Binding-site contacts:
Ligand atom C5 contacts residue ASN1098 of chain 1.C at 3.7 Å.
Ligand atom N2 contacts residue THR1100 of chain 1.C at 4.5 Å.
Ligand atom C8 contacts residue ASN1098 of chain 1.C at 3.1 Å.
Ligand atom C1 contacts residue ASN1098 of chain 1.C at 1.4 Å.
Ligand atom O6 contacts residue PHE1103 of chain 1.C at 3.8 Å.
Ligand atom O5 contacts residue HIS1101 of chain 1.C at 4.3 Å.
Ligand atom C2 contacts residue ASN1098 of chain 1.C at 2.5 Å.
Ligand atom C4 contacts residue HIS1101 of chain 1.C at 4.3 Å.
Ligand atom C3 contacts residue HIS1101 of chain 1.C at 4.1 Å.
Ligand atom C1 contacts residue HIS1101 of chain 1.C at 4.1 Å.
Ligand atom C3 contacts residue ASN1098 of chain 1.C at 3.8 Å.
Ligand atom O5 contacts residue ASN1098 of chain 1.C at 2.4 Å (h-bond).
Ligand atom O6 contacts residue HIS1101 of chain 1.C at 3.9 Å.
Ligand atom C1 contacts residue PHE1103 of chain 1.C at 4.4 Å (hydrophobic).
Ligand atom O7 contacts residue ASN1098 of chain 1.C at 3.0 Å (h-bond).
Ligand atom N2 contacts residue ASN1098 of chain 1.C at 2.9 Å (h-bond).
Ligand atom O4 contacts residue HIS1101 of chain 1.C at 3.9 Å.
Ligand atom C5 contacts residue PHE1103 of chain 1.C at 4.2 Å (hydrophobic).
Ligand atom C7 contacts residue ASN1098 of chain 1.C at 3.1 Å.
Ligand atom O5 contacts residue PHE1103 of chain 1.C at 3.8 Å.
Ligand atom C5 contacts residue HIS1101 of chain 1.C at 3.8 Å.
Ligand atom C6 contacts residue PHE1103 of chain 1.C at 3.7 Å (hydrophobic).
Ligand atom C4 contacts residue ASN1098 of chain 1.C at 4.2 Å.

This small molecule binds to this protein.
Small molecule (SMILES): CC(=O)N[C@@H]1[C@@H](O)[C@H](O)[C@@H](CO)O[C@H]1O

Sequence of chain 1.C:
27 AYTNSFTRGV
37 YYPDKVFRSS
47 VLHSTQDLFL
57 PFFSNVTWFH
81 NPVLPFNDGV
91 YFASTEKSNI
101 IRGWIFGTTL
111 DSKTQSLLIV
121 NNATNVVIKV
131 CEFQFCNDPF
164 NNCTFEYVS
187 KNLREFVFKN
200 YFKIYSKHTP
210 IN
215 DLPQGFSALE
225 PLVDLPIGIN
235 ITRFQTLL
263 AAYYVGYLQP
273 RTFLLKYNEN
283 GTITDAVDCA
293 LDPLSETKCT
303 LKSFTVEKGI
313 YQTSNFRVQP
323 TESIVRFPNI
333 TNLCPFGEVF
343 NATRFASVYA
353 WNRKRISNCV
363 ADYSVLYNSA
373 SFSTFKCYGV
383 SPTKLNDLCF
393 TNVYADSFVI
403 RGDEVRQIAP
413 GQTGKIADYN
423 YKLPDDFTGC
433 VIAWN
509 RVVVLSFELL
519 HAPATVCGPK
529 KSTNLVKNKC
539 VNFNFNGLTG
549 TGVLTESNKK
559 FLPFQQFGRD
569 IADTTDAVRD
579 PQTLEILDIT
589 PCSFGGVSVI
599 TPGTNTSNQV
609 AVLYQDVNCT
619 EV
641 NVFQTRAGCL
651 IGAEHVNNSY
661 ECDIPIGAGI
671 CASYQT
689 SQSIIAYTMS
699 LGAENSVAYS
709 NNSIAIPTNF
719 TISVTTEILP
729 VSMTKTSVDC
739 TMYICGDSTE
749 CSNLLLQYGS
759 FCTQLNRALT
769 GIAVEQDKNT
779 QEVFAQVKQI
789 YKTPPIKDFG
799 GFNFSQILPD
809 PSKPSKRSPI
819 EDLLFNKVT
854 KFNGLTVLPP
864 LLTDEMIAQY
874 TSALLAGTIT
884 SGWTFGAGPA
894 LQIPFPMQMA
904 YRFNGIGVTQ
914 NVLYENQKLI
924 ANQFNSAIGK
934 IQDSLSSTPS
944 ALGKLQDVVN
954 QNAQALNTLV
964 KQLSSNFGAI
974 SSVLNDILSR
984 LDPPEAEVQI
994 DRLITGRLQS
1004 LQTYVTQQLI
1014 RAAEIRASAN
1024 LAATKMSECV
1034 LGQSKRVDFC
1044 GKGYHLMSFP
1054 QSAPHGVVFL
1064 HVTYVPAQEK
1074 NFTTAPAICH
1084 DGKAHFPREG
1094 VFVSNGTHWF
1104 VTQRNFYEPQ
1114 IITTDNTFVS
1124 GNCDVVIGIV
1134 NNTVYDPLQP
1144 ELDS